A protein and the small-molecule ligand that binds it are described below.
Small molecule (SMILES): CC(=O)N[C@H]1[C@H](O[C@H]2[C@H](O)[C@@H](NC(C)=O)CO[C@@H]2CO)O[C@H](CO)[C@@H](O[C@@H]2O[C@H](CO[C@H]3O[C@H](CO[C@H]4O[C@H](CO)[C@@H](O)[C@H](O)[C@@H]4O)[C@@H](O)[C@H](O[C@H]4O[C@H](CO)[C@@H](O)[C@H](O)[C@@H]4O)[C@@H]3O)[C@@H](O)[C@H](O[C@H]3O[C@H](CO)[C@@H](O)[C@H](O)[C@@H]3O)[C@@H]2O)[C@@H]1O

Sequence of chain 1.B:
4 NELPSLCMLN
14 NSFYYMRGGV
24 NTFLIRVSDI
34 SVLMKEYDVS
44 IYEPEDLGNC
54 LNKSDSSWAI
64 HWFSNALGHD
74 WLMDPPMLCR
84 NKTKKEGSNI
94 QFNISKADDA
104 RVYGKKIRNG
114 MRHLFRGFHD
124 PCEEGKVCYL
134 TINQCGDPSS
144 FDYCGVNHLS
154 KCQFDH

Binding-site contacts:
Ligand atom O6 contacts residue ALA103 of chain 1.B at 4.0 Å.
Ligand atom O2 contacts residue ASP101 of chain 1.B at 3.2 Å (salt-bridge).
Ligand atom C1 contacts residue VAL130 of chain 1.B at 4.0 Å (hydrophobic).
Ligand atom C8 contacts residue TYR132 of chain 1.B at 3.6 Å (hydrophobic).
Ligand atom C6 contacts residue GLU230 of chain 1.A at 4.2 Å.
Ligand atom O6 contacts residue ASP102 of chain 1.B at 3.1 Å.
Ligand atom C8 contacts residue ALA100 of chain 1.B at 3.4 Å (hydrophobic).
Ligand atom N2 contacts residue TYR132 of chain 1.B at 2.6 Å (h-bond).
Ligand atom C2 contacts residue ASP101 of chain 1.B at 4.0 Å.
Ligand atom C2 contacts residue ASN96 of chain 1.B at 2.3 Å.
Ligand atom O3 contacts residue VAL130 of chain 1.B at 4.2 Å.
Ligand atom C3 contacts residue VAL130 of chain 1.B at 4.3 Å (hydrophobic).
Ligand atom C5 contacts residue ASN96 of chain 1.B at 3.6 Å.
Ligand atom O5 contacts residue ASN96 of chain 1.B at 2.4 Å (h-bond).
Ligand atom C7 contacts residue ALA100 of chain 1.B at 4.3 Å (hydrophobic).
Ligand atom O6 contacts residue GLU230 of chain 1.A at 4.0 Å.
Ligand atom C3 contacts residue ASN96 of chain 1.B at 3.7 Å.
Ligand atom C2 contacts residue TYR132 of chain 1.B at 3.5 Å (hydrophobic).
Ligand atom C8 contacts residue GLY128 of chain 1.B at 3.0 Å.
Ligand atom O3 contacts residue GLY128 of chain 1.B at 3.6 Å.
Ligand atom N2 contacts residue ASN96 of chain 1.B at 2.8 Å (h-bond).
Ligand atom C6 contacts residue ASP102 of chain 1.B at 4.3 Å.
Ligand atom C6 contacts residue ALA100 of chain 1.B at 3.8 Å (hydrophobic).
Ligand atom C7 contacts residue ASN96 of chain 1.B at 3.5 Å.
Ligand atom C8 contacts residue LEU36 of chain 1.B at 3.4 Å (hydrophobic).
Ligand atom C1 contacts residue TYR132 of chain 1.B at 3.6 Å (hydrophobic).
Ligand atom C3 contacts residue GLY128 of chain 1.B at 3.8 Å.
Ligand atom C3 contacts residue TYR132 of chain 1.B at 3.8 Å (hydrophobic).
Ligand atom C4 contacts residue ASN96 of chain 1.B at 4.2 Å.
Ligand atom O7 contacts residue ASN96 of chain 1.B at 3.7 Å.
Ligand atom C8 contacts residue GLN94 of chain 1.B at 3.9 Å.
Ligand atom C5 contacts residue VAL130 of chain 1.B at 4.2 Å (hydrophobic).
Ligand atom O5 contacts residue SER98 of chain 1.B at 3.6 Å.
Ligand atom C1 contacts residue ASN96 of chain 1.B at 1.4 Å.
Ligand atom O3 contacts residue ASP101 of chain 1.B at 4.0 Å.
Ligand atom C5 contacts residue SER98 of chain 1.B at 3.9 Å.
Ligand atom O4 contacts residue LYS129 of chain 1.B at 3.3 Å (salt-bridge).
Ligand atom C7 contacts residue TYR132 of chain 1.B at 3.6 Å (hydrophobic).
Ligand atom C1 contacts residue SER98 of chain 1.B at 3.7 Å.
Ligand atom C8 contacts residue SER34 of chain 1.B at 4.2 Å.

Sequence of chain 1.A:
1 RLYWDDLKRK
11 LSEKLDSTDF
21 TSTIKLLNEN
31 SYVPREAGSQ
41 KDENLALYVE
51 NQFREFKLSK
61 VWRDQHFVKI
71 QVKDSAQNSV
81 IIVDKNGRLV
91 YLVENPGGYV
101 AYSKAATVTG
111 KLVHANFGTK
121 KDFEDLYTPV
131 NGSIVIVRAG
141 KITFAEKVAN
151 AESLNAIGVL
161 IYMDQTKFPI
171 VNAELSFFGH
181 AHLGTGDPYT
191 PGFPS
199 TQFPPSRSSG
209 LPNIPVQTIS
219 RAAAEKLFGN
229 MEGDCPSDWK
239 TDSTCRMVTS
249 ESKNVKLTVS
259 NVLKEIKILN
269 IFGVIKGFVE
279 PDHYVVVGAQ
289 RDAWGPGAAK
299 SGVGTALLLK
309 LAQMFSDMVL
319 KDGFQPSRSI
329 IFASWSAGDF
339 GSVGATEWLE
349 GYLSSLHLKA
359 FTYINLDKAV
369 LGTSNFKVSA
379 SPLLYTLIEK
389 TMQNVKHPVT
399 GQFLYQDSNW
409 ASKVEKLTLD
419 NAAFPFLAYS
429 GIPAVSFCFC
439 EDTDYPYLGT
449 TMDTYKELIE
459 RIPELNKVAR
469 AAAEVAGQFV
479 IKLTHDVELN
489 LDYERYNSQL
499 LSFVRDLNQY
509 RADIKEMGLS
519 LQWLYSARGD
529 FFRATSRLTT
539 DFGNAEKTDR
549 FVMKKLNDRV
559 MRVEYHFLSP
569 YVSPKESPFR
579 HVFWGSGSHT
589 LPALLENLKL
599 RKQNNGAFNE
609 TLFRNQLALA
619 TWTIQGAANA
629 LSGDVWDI